A protein and the small-molecule ligand that binds it are described below.
Small molecule (SMILES): CC(=O)N[C@@H]1[C@@H](O)[C@H](O)[C@@H](CO)O[C@H]1O

Sequence of chain 1.B:
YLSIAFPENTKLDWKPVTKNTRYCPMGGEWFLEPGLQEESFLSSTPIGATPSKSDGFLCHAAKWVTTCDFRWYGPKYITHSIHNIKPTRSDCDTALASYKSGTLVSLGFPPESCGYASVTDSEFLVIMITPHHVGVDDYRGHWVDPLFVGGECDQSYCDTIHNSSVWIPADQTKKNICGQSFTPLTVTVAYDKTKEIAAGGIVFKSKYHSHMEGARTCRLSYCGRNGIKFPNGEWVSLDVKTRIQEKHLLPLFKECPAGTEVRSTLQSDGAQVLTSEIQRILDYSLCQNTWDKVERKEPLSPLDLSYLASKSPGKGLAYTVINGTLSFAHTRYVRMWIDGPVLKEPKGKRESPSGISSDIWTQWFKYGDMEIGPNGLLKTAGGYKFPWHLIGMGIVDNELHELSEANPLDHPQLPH

Binding-site contacts:
Ligand atom C1 contacts residue ASN163 of chain 1.B at 1.4 Å.
Ligand atom N2 contacts residue ASN163 of chain 1.B at 3.7 Å.
Ligand atom O3 contacts residue ASN163 of chain 1.B at 3.1 Å (h-bond).
Ligand atom C2 contacts residue ASN163 of chain 1.B at 2.5 Å.
Ligand atom O5 contacts residue ASN163 of chain 1.B at 2.5 Å (h-bond).
Ligand atom C5 contacts residue ASN163 of chain 1.B at 3.5 Å.
Ligand atom C3 contacts residue ASN163 of chain 1.B at 3.1 Å.
Ligand atom C4 contacts residue ASN163 of chain 1.B at 3.4 Å.